Binding-site contacts:
Ligand atom C7 contacts residue ASN198 of chain 1.C at 3.3 Å.
Ligand atom C3 contacts residue ASN198 of chain 1.C at 3.8 Å.
Ligand atom C6 contacts residue THR200 of chain 1.C at 4.0 Å.
Ligand atom O7 contacts residue ASN198 of chain 1.C at 4.1 Å.
Ligand atom O5 contacts residue THR200 of chain 1.C at 3.6 Å.
Ligand atom C8 contacts residue VAL28 of chain 1.C at 3.6 Å (hydrophobic).
Ligand atom C8 contacts residue MET196 of chain 1.C at 4.3 Å (hydrophobic).
Ligand atom C1 contacts residue THR200 of chain 1.C at 3.9 Å.
Ligand atom C5 contacts residue THR200 of chain 1.C at 3.7 Å.
Ligand atom N2 contacts residue ASN198 of chain 1.C at 2.9 Å (h-bond).
Ligand atom C8 contacts residue ASN198 of chain 1.C at 3.6 Å.
Ligand atom O6 contacts residue THR200 of chain 1.C at 3.5 Å.
Ligand atom C2 contacts residue ASN198 of chain 1.C at 2.5 Å.
Ligand atom C4 contacts residue ASN198 of chain 1.C at 4.2 Å.
Ligand atom C5 contacts residue ASN198 of chain 1.C at 3.6 Å.
Ligand atom O5 contacts residue ASN198 of chain 1.C at 2.4 Å (h-bond).
Ligand atom C1 contacts residue ASN198 of chain 1.C at 1.4 Å.

Sequence of chain 1.C:
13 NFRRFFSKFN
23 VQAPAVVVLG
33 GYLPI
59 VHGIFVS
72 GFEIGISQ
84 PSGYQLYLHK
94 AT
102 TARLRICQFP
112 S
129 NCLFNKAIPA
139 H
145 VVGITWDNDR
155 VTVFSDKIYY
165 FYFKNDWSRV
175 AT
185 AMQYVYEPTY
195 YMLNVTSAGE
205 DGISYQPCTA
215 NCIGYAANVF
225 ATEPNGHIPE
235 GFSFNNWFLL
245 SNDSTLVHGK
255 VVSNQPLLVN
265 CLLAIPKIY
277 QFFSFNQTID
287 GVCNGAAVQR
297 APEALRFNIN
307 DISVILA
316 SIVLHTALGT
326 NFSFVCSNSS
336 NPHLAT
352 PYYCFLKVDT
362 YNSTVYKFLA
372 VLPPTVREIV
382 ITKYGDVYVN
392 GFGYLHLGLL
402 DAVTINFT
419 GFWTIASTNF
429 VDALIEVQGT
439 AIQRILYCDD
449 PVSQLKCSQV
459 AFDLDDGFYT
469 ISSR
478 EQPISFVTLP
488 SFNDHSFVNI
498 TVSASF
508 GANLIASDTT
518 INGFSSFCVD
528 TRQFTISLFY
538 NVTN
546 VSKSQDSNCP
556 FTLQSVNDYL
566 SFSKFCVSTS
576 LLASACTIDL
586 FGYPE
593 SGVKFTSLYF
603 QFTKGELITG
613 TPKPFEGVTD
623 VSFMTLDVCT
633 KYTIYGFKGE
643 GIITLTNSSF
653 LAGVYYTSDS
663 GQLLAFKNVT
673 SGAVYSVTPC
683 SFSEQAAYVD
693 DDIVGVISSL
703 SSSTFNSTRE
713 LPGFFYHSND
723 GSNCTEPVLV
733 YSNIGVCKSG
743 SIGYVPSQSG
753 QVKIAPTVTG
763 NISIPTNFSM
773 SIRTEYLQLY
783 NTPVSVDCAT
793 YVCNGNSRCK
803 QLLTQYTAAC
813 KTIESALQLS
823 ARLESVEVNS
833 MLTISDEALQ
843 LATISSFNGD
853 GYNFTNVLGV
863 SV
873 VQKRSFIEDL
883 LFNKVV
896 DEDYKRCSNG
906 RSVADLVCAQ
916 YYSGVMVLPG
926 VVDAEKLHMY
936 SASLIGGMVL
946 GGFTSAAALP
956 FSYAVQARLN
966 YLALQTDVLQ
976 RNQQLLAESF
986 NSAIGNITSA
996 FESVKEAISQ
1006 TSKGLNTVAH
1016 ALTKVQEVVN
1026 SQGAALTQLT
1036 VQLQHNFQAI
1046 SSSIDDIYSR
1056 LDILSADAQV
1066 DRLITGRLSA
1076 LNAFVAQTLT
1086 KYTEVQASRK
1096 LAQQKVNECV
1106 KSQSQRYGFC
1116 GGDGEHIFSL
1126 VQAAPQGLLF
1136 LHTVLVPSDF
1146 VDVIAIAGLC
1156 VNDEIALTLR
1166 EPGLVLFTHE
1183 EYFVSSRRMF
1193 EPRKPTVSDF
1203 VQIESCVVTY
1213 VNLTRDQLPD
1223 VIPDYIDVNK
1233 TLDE

The protein below binds the small molecule below.
Small molecule (SMILES): CC(=O)N[C@@H]1[C@@H](O)[C@H](O)[C@@H](CO)O[C@H]1O